A small-molecule ligand and the protein it binds are described below.
Small molecule (SMILES): CCOC(=O)[C@]1(CS)N[C@H](C(=O)O)C(C)(C)S1

Sequence of chain 1.A:
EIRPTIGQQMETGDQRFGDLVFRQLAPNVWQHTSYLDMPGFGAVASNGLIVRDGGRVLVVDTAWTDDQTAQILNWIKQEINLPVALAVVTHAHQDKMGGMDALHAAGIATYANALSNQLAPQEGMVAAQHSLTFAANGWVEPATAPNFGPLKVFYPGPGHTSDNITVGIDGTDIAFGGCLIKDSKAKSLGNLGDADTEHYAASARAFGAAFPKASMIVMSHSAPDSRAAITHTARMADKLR

Binding-site contacts:
Ligand atom S01 contacts residue HIS96 of chain 1.A at 3.6 Å.
Ligand atom O16 contacts residue ASN194 of chain 1.A at 3.2 Å (h-bond).
Ligand atom S01 contacts residue ASP98 of chain 1.A at 3.6 Å (salt-bridge).
Ligand atom C14 contacts residue ASN194 of chain 1.A at 3.4 Å.
Ligand atom S01 contacts residue HIS224 of chain 1.A at 3.8 Å.
Ligand atom C07 contacts residue GLN97 of chain 1.A at 3.8 Å.
Ligand atom C02 contacts residue HIS96 of chain 1.A at 3.5 Å.
Ligand atom S09 contacts residue TRP67 of chain 1.A at 3.5 Å.
Ligand atom C06 contacts residue TRP67 of chain 1.A at 3.9 Å (hydrophobic).
Ligand atom S01 contacts residue ZN1 of chain 1.D at 2.3 Å.
Ligand atom S01 contacts residue HIS163 of chain 1.A at 3.3 Å (h-bond).
Ligand atom O08 contacts residue TRP67 of chain 1.A at 3.5 Å.
Ligand atom S01 contacts residue ZN1 of chain 1.C at 2.3 Å.
Ligand atom C06 contacts residue GLN97 of chain 1.A at 4.3 Å.
Ligand atom O05 contacts residue TRP67 of chain 1.A at 4.2 Å.
Ligand atom C02 contacts residue ASP98 of chain 1.A at 3.2 Å.
Ligand atom C03 contacts residue ASP98 of chain 1.A at 4.3 Å.
Ligand atom S01 contacts residue CYS182 of chain 1.A at 3.8 Å.
Ligand atom C02 contacts residue ZN1 of chain 1.D at 3.2 Å.
Ligand atom S09 contacts residue ZN1 of chain 1.C at 3.6 Å.
Ligand atom C11 contacts residue HIS224 of chain 1.A at 3.7 Å.
Ligand atom C12 contacts residue MET41 of chain 1.A at 4.3 Å (hydrophobic).
Ligand atom C04 contacts residue ASP98 of chain 1.A at 4.4 Å.
Ligand atom C02 contacts residue ZN1 of chain 1.C at 3.4 Å.
Ligand atom S09 contacts residue HIS224 of chain 1.A at 3.6 Å.
Ligand atom S09 contacts residue ASP98 of chain 1.A at 3.7 Å.
Ligand atom C12 contacts residue VAL47 of chain 1.A at 4.2 Å (hydrophobic).
Ligand atom O08 contacts residue HIS96 of chain 1.A at 4.2 Å.
Ligand atom C10 contacts residue HIS224 of chain 1.A at 4.3 Å.
Ligand atom C03 contacts residue ZN1 of chain 1.C at 4.2 Å.
Ligand atom O08 contacts residue GLN97 of chain 1.A at 3.8 Å.
Ligand atom C04 contacts residue TRP67 of chain 1.A at 3.8 Å (hydrophobic).
Ligand atom O08 contacts residue ASP98 of chain 1.A at 3.7 Å.
Ligand atom S01 contacts residue HIS94 of chain 1.A at 4.0 Å.
Ligand atom O15 contacts residue ASN194 of chain 1.A at 2.9 Å.